A protein and the small-molecule ligand that binds it are described below.
Small molecule (SMILES): Nc1nc2c(c(=O)[nH]1)N[C@@H](/C(S)=C(/S)[C@H](O)CO[P](=O)(O)O[P](=O)(O)OC[C@H]1O[C@@H](n3cnc4c(=O)[nH]c(N)nc43)[C@H](O)[C@@H]1O)C=N2

Binding-site contacts:
Ligand atom N7 contacts residue LEU33 of chain 1.E at 3.2 Å (h-bond).
Ligand atom S13 contacts residue ASP170 of chain 1.E at 3.1 Å (salt-bridge).
Ligand atom N2 contacts residue ILE564 of chain 1.E at 3.1 Å (h-bond).
Ligand atom O2A contacts residue SER771 of chain 1.E at 2.5 Å (h-bond).
Ligand atom C7 contacts residue LYS545 of chain 1.E at 3.3 Å.
Ligand atom C15 contacts residue GLN881 of chain 1.E at 3.2 Å.
Ligand atom O3A contacts residue GLN543 of chain 1.E at 3.2 Å.
Ligand atom N16 contacts residue GLN849 of chain 1.E at 3.3 Å (h-bond).
Ligand atom O1A contacts residue VAL769 of chain 1.E at 3.1 Å (h-bond).
Ligand atom N2 contacts residue ASP615 of chain 1.E at 2.5 Å (salt-bridge).
Ligand atom O3' contacts residue ASP569 of chain 1.E at 2.9 Å (salt-bridge).
Ligand atom O2A contacts residue HIS770 of chain 1.E at 3.3 Å.
Ligand atom N7 contacts residue TRP584 of chain 1.E at 2.9 Å (h-bond).
Ligand atom O2' contacts residue ILE566 of chain 1.E at 3.3 Å.
Ligand atom O6 contacts residue LYS587 of chain 1.E at 3.0 Å (salt-bridge).
Ligand atom N17 contacts residue SER762 of chain 1.E at 2.7 Å (h-bond).
Ligand atom O3' contacts residue ARG567 of chain 1.E at 3.2 Å (salt-bridge).
Ligand atom O14 contacts residue HIS764 of chain 1.E at 2.7 Å (h-bond).
Ligand atom O4' contacts residue ARG537 of chain 1.E at 3.2 Å.
Ligand atom O5' contacts residue ASN539 of chain 1.E at 3.1 Å (h-bond).
Ligand atom O11 contacts residue GLN543 of chain 1.E at 2.7 Å (h-bond).
Ligand atom N18 contacts residue GLN881 of chain 1.E at 2.9 Å (h-bond).
Ligand atom N16 contacts residue SER762 of chain 1.E at 2.6 Å (h-bond).
Ligand atom O1A contacts residue THR772 of chain 1.E at 2.8 Å (h-bond).
Ligand atom O2B contacts residue GLY538 of chain 1.E at 3.2 Å.
Ligand atom C17 contacts residue GLN881 of chain 1.E at 2.9 Å.
Ligand atom O1B contacts residue TYR168 of chain 1.E at 2.4 Å (h-bond).
Ligand atom N18 contacts residue GLN849 of chain 1.E at 3.1 Å (h-bond).
Ligand atom C17 contacts residue SER762 of chain 1.E at 3.1 Å.
Ligand atom N1 contacts residue ASP615 of chain 1.E at 2.8 Å (salt-bridge).
Ligand atom C20 contacts residue GLN881 of chain 1.E at 3.0 Å.
Ligand atom S12 contacts residue ASN35 of chain 1.E at 3.2 Å (h-bond).
Ligand atom N15 contacts residue HIS764 of chain 1.E at 3.1 Å (h-bond).
Ligand atom O2B contacts residue ASN539 of chain 1.E at 2.4 Å (h-bond).
Ligand atom O2' contacts residue ASN565 of chain 1.E at 2.6 Å (h-bond).
Ligand atom O14 contacts residue ARG882 of chain 1.E at 3.3 Å (salt-bridge).
Ligand atom O14 contacts residue SER762 of chain 1.E at 3.0 Å (h-bond).
Ligand atom O3' contacts residue ASN565 of chain 1.E at 2.9 Å (h-bond).
Ligand atom N17 contacts residue GLN881 of chain 1.E at 3.1 Å (h-bond).
Ligand atom C16 contacts residue GLN881 of chain 1.E at 3.1 Å.

Sequence of chain 1.E:
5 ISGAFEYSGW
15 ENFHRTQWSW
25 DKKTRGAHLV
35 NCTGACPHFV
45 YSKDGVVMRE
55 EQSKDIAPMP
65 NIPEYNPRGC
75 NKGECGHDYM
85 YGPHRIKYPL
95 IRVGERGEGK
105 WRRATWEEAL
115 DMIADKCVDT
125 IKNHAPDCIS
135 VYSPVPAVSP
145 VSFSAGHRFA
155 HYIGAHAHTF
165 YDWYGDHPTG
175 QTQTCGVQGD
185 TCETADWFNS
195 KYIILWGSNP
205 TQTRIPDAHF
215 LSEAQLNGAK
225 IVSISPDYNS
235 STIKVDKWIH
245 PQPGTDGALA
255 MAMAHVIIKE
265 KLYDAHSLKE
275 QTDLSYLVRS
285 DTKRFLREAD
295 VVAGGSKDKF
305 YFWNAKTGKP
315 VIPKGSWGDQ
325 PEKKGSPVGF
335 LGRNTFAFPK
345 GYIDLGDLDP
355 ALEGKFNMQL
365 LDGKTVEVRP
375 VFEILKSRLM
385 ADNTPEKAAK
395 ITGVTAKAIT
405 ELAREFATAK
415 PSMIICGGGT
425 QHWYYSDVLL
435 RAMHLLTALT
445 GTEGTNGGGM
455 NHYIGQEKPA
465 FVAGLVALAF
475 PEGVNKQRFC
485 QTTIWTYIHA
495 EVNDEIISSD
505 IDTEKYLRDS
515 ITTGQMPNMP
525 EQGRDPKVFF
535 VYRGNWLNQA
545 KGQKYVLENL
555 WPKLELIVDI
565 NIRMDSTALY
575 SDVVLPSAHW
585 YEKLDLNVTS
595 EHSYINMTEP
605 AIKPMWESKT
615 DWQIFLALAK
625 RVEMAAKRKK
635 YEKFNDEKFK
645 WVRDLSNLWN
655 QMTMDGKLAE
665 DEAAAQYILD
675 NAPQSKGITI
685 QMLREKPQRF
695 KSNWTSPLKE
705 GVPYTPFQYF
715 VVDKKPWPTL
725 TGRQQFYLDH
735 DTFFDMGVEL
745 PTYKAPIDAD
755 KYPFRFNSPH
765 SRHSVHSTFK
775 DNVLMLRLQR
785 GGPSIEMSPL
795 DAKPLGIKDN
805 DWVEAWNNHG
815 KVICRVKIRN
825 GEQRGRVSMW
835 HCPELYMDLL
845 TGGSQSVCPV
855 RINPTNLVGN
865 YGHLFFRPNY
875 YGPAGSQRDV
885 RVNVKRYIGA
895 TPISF